A protein and the small-molecule ligand that binds it are described below.
Small molecule (SMILES): C[C@@H](O)[C@H](NC(=O)[C@H](Cc1ccc(O)cc1)NC(=O)[C@H](CO)NC(=O)[C@@H](N)CC(=O)O)C(=O)N[C@@H](CS)C(=O)O

Sequence of chain 3.G:
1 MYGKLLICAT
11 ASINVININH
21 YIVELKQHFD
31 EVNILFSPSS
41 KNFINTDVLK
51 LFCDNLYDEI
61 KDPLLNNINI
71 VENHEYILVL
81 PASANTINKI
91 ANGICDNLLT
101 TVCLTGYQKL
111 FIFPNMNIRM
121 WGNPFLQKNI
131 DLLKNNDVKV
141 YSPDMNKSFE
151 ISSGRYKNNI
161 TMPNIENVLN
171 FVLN

Sequence of chain 3.C:
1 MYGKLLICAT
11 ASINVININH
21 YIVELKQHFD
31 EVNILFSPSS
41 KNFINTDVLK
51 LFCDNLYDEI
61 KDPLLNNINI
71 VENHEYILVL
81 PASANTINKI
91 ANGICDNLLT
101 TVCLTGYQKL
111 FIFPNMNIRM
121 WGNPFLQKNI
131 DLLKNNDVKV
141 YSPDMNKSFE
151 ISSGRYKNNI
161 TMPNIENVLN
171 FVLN

Binding-site contacts:
Ligand atom CZ contacts residue ASN19 of chain 3.G at 3.4 Å.
Ligand atom OG contacts residue MET162 of chain 1.E at 2.9 Å (h-bond).
Ligand atom O contacts residue PHE149 of chain 1.E at 3.0 Å (h-bond).
Ligand atom C contacts residue SER148 of chain 1.E at 3.6 Å.
Ligand atom CB contacts residue ASN117 of chain 1.E at 3.6 Å.
Ligand atom CB contacts residue ILE68 of chain 3.C at 3.5 Å (hydrophobic).
Ligand atom CE1 contacts residue ASN17 of chain 1.E at 3.4 Å.
Ligand atom O contacts residue SER152 of chain 1.E at 3.3 Å (h-bond).
Ligand atom OH contacts residue ASN17 of chain 1.E at 3.5 Å (h-bond).
Ligand atom CG contacts residue PHE52 of chain 3.G at 3.7 Å (hydrophobic).
Ligand atom N contacts residue PHE149 of chain 1.E at 3.0 Å (h-bond).
Ligand atom OG contacts residue THR161 of chain 1.E at 3.4 Å.
Ligand atom O contacts residue ASN14 of chain 1.E at 3.1 Å (h-bond).
Ligand atom O contacts residue GLU150 of chain 1.E at 3.4 Å.
Ligand atom CE1 contacts residue ASN19 of chain 3.G at 3.4 Å.
Ligand atom OXT contacts residue ASN117 of chain 1.E at 3.2 Å (h-bond).
Ligand atom CB contacts residue ASN66 of chain 3.C at 3.2 Å.
Ligand atom C contacts residue PHE149 of chain 1.E at 3.6 Å (hydrophobic).
Ligand atom CE1 contacts residue PHE52 of chain 3.G at 3.7 Å (hydrophobic).
Ligand atom CB contacts residue ASN117 of chain 1.E at 3.5 Å.
Ligand atom CD1 contacts residue PHE52 of chain 3.G at 3.6 Å (hydrophobic).
Ligand atom O contacts residue ASN66 of chain 3.C at 3.0 Å (h-bond).
Ligand atom O contacts residue SER148 of chain 1.E at 3.4 Å (h-bond).
Ligand atom OH contacts residue HIS20 of chain 3.G at 3.5 Å (h-bond).
Ligand atom N contacts residue ASN117 of chain 1.E at 3.0 Å (h-bond).
Ligand atom O contacts residue PHE149 of chain 1.E at 3.5 Å (h-bond).
Ligand atom CE1 contacts residue ILE16 of chain 1.E at 3.5 Å (hydrophobic).
Ligand atom O contacts residue ILE151 of chain 1.E at 3.0 Å (h-bond).
Ligand atom OH contacts residue ASN19 of chain 3.G at 2.5 Å (h-bond).
Ligand atom CA contacts residue ASN66 of chain 3.C at 3.6 Å.
Ligand atom CA contacts residue ASN117 of chain 1.E at 3.6 Å.
Ligand atom OG1 contacts residue SER148 of chain 1.E at 3.4 Å (h-bond).
Ligand atom SG contacts residue FMN1 of chain 1.L at 3.5 Å.
Ligand atom C contacts residue SER148 of chain 1.E at 3.6 Å.
Ligand atom CG2 contacts residue ILE160 of chain 1.E at 3.6 Å (hydrophobic).
Ligand atom CG2 contacts residue SER148 of chain 1.E at 3.3 Å.
Ligand atom N contacts residue SER148 of chain 1.E at 3.6 Å.
Ligand atom C contacts residue ASN66 of chain 3.C at 3.6 Å.
Ligand atom CA contacts residue PHE149 of chain 1.E at 3.3 Å (hydrophobic).
Ligand atom N contacts residue ASN14 of chain 1.E at 3.0 Å (h-bond).

Sequence of chain 1.E:
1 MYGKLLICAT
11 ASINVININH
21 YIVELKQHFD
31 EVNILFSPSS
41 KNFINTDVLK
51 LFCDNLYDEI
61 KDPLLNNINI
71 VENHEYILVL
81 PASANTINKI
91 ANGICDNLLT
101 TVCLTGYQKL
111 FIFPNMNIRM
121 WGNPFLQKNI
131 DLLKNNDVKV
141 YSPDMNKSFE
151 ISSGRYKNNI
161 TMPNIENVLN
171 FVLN